Binding-site contacts:
Ligand atom C8 contacts residue ASN75 of chain 1.B at 3.5 Å.
Ligand atom C7 contacts residue ASN75 of chain 1.B at 3.2 Å.
Ligand atom O5 contacts residue ASN75 of chain 1.B at 2.4 Å (h-bond).
Ligand atom C3 contacts residue ASN75 of chain 1.B at 3.8 Å.
Ligand atom N2 contacts residue ASN75 of chain 1.B at 2.9 Å (h-bond).
Ligand atom O6 contacts residue ASN75 of chain 1.B at 4.2 Å.
Ligand atom O7 contacts residue ASN75 of chain 1.B at 3.9 Å.
Ligand atom C2 contacts residue ASN75 of chain 1.B at 2.5 Å.
Ligand atom C8 contacts residue MET74 of chain 1.B at 4.5 Å (hydrophobic).
Ligand atom C4 contacts residue ASN75 of chain 1.B at 4.3 Å.
Ligand atom C1 contacts residue ASN75 of chain 1.B at 1.4 Å.
Ligand atom C5 contacts residue ASN75 of chain 1.B at 3.7 Å.
Ligand atom O6 contacts residue HIS42 of chain 1.B at 3.8 Å.
Ligand atom O7 contacts residue LEU73 of chain 1.B at 4.4 Å.

A protein and the small-molecule ligand that binds it are described below.
Small molecule (SMILES): CC(=O)N[C@@H]1[C@@H](O)[C@H](O)[C@@H](CO)O[C@H]1O

Sequence of chain 1.B:
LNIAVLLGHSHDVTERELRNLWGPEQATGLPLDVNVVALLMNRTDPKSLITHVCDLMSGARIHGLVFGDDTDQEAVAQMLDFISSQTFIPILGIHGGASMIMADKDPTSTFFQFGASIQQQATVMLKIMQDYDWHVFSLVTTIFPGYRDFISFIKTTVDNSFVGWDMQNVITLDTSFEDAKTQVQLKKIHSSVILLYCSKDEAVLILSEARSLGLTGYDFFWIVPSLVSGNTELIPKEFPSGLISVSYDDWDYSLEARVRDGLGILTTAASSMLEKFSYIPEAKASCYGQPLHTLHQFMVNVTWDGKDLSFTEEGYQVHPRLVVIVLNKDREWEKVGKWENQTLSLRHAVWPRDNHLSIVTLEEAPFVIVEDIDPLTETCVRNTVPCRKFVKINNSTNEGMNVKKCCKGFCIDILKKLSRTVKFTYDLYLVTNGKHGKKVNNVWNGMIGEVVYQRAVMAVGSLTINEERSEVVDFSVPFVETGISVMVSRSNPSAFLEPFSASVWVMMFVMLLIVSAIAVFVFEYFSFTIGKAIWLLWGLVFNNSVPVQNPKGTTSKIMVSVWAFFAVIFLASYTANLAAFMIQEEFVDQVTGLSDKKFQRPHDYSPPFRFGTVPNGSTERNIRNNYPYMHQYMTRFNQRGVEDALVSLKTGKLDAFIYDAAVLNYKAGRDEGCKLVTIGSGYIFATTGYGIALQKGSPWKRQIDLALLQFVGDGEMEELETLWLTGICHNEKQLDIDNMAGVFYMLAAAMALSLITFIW